Sequence of chain 1.A:
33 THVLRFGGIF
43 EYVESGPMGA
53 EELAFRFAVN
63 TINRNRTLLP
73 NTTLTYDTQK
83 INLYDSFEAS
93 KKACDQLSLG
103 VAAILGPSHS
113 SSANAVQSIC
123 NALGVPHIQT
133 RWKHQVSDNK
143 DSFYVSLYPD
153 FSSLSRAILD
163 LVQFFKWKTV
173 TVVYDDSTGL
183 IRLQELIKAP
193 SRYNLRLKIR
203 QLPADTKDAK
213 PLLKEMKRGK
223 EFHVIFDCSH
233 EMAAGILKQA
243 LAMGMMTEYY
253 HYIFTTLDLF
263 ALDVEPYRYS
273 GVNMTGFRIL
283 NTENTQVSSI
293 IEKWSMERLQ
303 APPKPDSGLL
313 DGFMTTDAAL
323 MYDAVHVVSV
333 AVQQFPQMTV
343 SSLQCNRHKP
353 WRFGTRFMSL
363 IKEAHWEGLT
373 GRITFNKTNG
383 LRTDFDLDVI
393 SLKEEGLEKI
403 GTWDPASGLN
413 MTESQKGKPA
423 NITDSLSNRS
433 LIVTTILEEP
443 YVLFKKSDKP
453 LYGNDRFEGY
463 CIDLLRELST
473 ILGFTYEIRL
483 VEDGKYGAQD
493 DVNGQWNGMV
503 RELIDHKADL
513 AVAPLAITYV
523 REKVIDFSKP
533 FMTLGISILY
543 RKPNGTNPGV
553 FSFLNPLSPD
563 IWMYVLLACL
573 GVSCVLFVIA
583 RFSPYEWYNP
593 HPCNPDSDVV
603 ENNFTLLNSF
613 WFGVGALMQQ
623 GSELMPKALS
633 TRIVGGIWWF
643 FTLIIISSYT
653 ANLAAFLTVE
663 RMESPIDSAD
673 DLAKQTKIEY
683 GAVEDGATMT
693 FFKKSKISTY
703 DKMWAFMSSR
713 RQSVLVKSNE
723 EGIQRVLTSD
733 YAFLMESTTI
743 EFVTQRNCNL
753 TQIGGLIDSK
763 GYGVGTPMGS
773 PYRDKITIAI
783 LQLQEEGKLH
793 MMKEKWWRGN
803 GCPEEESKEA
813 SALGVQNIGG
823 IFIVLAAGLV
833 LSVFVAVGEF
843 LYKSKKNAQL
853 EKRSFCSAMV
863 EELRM

Binding-site contacts:
Ligand atom C1 contacts residue ASN275 of chain 1.A at 2.0 Å.
Ligand atom N2 contacts residue GLY273 of chain 1.A at 3.0 Å (h-bond).
Ligand atom N2 contacts residue ASN275 of chain 1.A at 3.5 Å (h-bond).
Ligand atom C7 contacts residue VAL274 of chain 1.A at 3.3 Å (hydrophobic).
Ligand atom C7 contacts residue ASN275 of chain 1.A at 3.2 Å.
Ligand atom N2 contacts residue VAL274 of chain 1.A at 3.5 Å (h-bond).
Ligand atom O7 contacts residue VAL274 of chain 1.A at 2.9 Å (h-bond).
Ligand atom C7 contacts residue GLY273 of chain 1.A at 4.0 Å.
Ligand atom C7 contacts residue LEU394 of chain 1.A at 4.1 Å (hydrophobic).
Ligand atom O7 contacts residue LEU394 of chain 1.A at 3.1 Å (h-bond).
Ligand atom O5 contacts residue ASN275 of chain 1.A at 2.3 Å (h-bond).
Ligand atom O6 contacts residue ASN275 of chain 1.A at 4.2 Å.
Ligand atom C3 contacts residue GLY273 of chain 1.A at 4.5 Å.
Ligand atom C2 contacts residue ASN275 of chain 1.A at 2.8 Å.
Ligand atom C8 contacts residue VAL274 of chain 1.A at 4.4 Å (hydrophobic).
Ligand atom C8 contacts residue LEU394 of chain 1.A at 4.3 Å (hydrophobic).
Ligand atom C4 contacts residue ASN275 of chain 1.A at 4.2 Å.
Ligand atom C8 contacts residue ASN275 of chain 1.A at 4.5 Å.
Ligand atom O3 contacts residue GLY273 of chain 1.A at 4.0 Å.
Ligand atom C5 contacts residue ASN275 of chain 1.A at 3.7 Å.
Ligand atom C2 contacts residue GLY273 of chain 1.A at 3.6 Å.
Ligand atom C3 contacts residue ASN275 of chain 1.A at 4.1 Å.
Ligand atom O7 contacts residue ASN275 of chain 1.A at 2.6 Å (h-bond).

The small molecule below binds the protein below.
Small molecule (SMILES): CC(=O)N[C@@H]1[C@@H](O)[C@H](O)[C@@H](CO)O[C@H]1O